This protein binds this small molecule.
Small molecule (SMILES): [H]/N=C(\N)N[C@H]1C=C(C(=O)O)O[C@@H]([C@H](O)[C@H](O)CO)[C@@H]1NC(C)=O

Sequence of chain 2.A:
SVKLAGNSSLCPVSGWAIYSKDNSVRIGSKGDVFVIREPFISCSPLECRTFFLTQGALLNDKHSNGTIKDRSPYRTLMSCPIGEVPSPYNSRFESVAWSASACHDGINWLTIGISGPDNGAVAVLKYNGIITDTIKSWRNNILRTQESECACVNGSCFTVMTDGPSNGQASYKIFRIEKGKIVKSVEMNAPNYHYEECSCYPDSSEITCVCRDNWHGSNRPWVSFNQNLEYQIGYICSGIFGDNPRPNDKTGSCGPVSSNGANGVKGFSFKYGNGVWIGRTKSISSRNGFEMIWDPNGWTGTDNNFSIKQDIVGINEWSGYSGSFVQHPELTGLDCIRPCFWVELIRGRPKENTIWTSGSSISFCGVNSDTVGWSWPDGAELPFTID

Binding-site contacts:
Ligand atom C2 contacts residue TYR321 of chain 2.A at 2.8 Å (hydrophobic).
Ligand atom O10 contacts residue ASP70 of chain 2.A at 3.3 Å.
Ligand atom NE contacts residue ASP70 of chain 2.A at 3.0 Å (salt-bridge).
Ligand atom O1A contacts residue ARG287 of chain 2.A at 2.7 Å (salt-bridge).
Ligand atom NH2 contacts residue ASP70 of chain 2.A at 3.0 Å (salt-bridge).
Ligand atom NH1 contacts residue TRP98 of chain 2.A at 3.1 Å (h-bond).
Ligand atom CZ contacts residue TRP98 of chain 2.A at 3.3 Å (hydrophobic).
Ligand atom NH2 contacts residue GLU38 of chain 2.A at 3.8 Å.
Ligand atom C6 contacts residue GLU197 of chain 2.A at 3.7 Å.
Ligand atom NE contacts residue GLU38 of chain 2.A at 3.2 Å (salt-bridge).
Ligand atom O8 contacts residue ARG212 of chain 2.A at 3.4 Å.
Ligand atom C8 contacts residue GLU196 of chain 2.A at 3.5 Å.
Ligand atom O8 contacts residue GLU196 of chain 2.A at 2.7 Å (salt-bridge).
Ligand atom O9 contacts residue GLU196 of chain 2.A at 2.6 Å (salt-bridge).
Ligand atom O9 contacts residue SER166 of chain 2.A at 3.1 Å.
Ligand atom C3 contacts residue GLU38 of chain 2.A at 3.4 Å.
Ligand atom O1B contacts residue ARG287 of chain 2.A at 2.9 Å (salt-bridge).
Ligand atom C1 contacts residue TYR321 of chain 2.A at 3.1 Å (hydrophobic).
Ligand atom C9 contacts residue SER166 of chain 2.A at 3.4 Å.
Ligand atom O1B contacts residue TYR321 of chain 2.A at 3.4 Å (h-bond).
Ligand atom NH2 contacts residue TRP98 of chain 2.A at 2.7 Å (h-bond).
Ligand atom O6 contacts residue TYR321 of chain 2.A at 3.1 Å (h-bond).
Ligand atom C11 contacts residue TRP98 of chain 2.A at 3.6 Å (hydrophobic).
Ligand atom CZ contacts residue GLU38 of chain 2.A at 3.6 Å.
Ligand atom C3 contacts residue TYR321 of chain 2.A at 3.0 Å (hydrophobic).
Ligand atom C4 contacts residue TYR321 of chain 2.A at 3.8 Å (hydrophobic).
Ligand atom C10 contacts residue ARG71 of chain 2.A at 3.8 Å.
Ligand atom O6 contacts residue ARG212 of chain 2.A at 3.5 Å (salt-bridge).
Ligand atom O1B contacts residue ARG37 of chain 2.A at 2.8 Å (salt-bridge).
Ligand atom C1 contacts residue ARG287 of chain 2.A at 3.5 Å.
Ligand atom NH1 contacts residue GLU147 of chain 2.A at 3.1 Å (salt-bridge).
Ligand atom O10 contacts residue ARG71 of chain 2.A at 2.9 Å (salt-bridge).
Ligand atom O1A contacts residue ARG212 of chain 2.A at 3.2 Å (salt-bridge).
Ligand atom C4 contacts residue ASP70 of chain 2.A at 3.5 Å.
Ligand atom O1A contacts residue TYR321 of chain 2.A at 3.4 Å (h-bond).
Ligand atom C3 contacts residue ASP70 of chain 2.A at 3.3 Å.
Ligand atom C4 contacts residue GLU38 of chain 2.A at 3.7 Å.
Ligand atom NH2 contacts residue ARG75 of chain 2.A at 3.3 Å (salt-bridge).
Ligand atom C9 contacts residue GLU196 of chain 2.A at 3.3 Å.
Ligand atom O9 contacts residue ARG144 of chain 2.A at 3.3 Å (salt-bridge).